Binding-site contacts:
Ligand atom C3 contacts residue PHE157 of chain 1.A at 3.5 Å (hydrophobic).
Ligand atom C5 contacts residue TRP78 of chain 1.A at 3.9 Å (hydrophobic).
Ligand atom O1 contacts residue MET105 of chain 1.A at 3.5 Å.
Ligand atom C4 contacts residue GLU73 of chain 1.A at 3.7 Å.
Ligand atom O1 contacts residue PHE116 of chain 1.A at 3.5 Å.
Ligand atom C2 contacts residue PHE116 of chain 1.A at 3.6 Å (hydrophobic).
Ligand atom N2 contacts residue PHE157 of chain 1.A at 3.6 Å.
Ligand atom C8 contacts residue TYR106 of chain 1.A at 4.0 Å (hydrophobic).
Ligand atom N4 contacts residue ASP153 of chain 1.A at 2.8 Å (salt-bridge).
Ligand atom O4 contacts residue ARG148 of chain 1.A at 3.6 Å.
Ligand atom C10 contacts residue GLU217 of chain 1.A at 3.2 Å.
Ligand atom C10 contacts residue LEU102 of chain 1.A at 3.9 Å (hydrophobic).
Ligand atom O5 contacts residue ARG148 of chain 1.A at 2.8 Å (salt-bridge).
Ligand atom C10 contacts residue TYR106 of chain 1.A at 3.8 Å (hydrophobic).
Ligand atom C3 contacts residue GLN117 of chain 1.A at 3.7 Å.
Ligand atom C12 contacts residue ARG214 of chain 1.A at 3.9 Å.
Ligand atom C11 contacts residue GLU217 of chain 1.A at 3.5 Å.
Ligand atom O1 contacts residue GLN117 of chain 1.A at 3.7 Å.
Ligand atom O4 contacts residue ILE50 of chain 1.A at 3.6 Å.
Ligand atom N3 contacts residue PHE157 of chain 1.A at 3.4 Å.
Ligand atom C4 contacts residue ASP153 of chain 1.A at 3.7 Å.
Ligand atom C9 contacts residue LEU102 of chain 1.A at 3.6 Å (hydrophobic).
Ligand atom C8 contacts residue PHE157 of chain 1.A at 3.9 Å (hydrophobic).
Ligand atom C3 contacts residue ASP153 of chain 1.A at 3.6 Å.
Ligand atom O3 contacts residue GLU217 of chain 1.A at 2.5 Å (salt-bridge).
Ligand atom C2 contacts residue PHE157 of chain 1.A at 3.3 Å (hydrophobic).
Ligand atom O3 contacts residue TYR106 of chain 1.A at 2.7 Å (h-bond).
Ligand atom N4 contacts residue PHE157 of chain 1.A at 3.7 Å.
Ligand atom O1 contacts residue PHE157 of chain 1.A at 3.5 Å.
Ligand atom N3 contacts residue PHE116 of chain 1.A at 3.4 Å.
Ligand atom N3 contacts residue GLN117 of chain 1.A at 3.0 Å (h-bond).
Ligand atom C5 contacts residue ARG148 of chain 1.A at 3.6 Å.
Ligand atom N4 contacts residue GLN117 of chain 1.A at 2.9 Å (h-bond).
Ligand atom O5 contacts residue GLU73 of chain 1.A at 2.4 Å (salt-bridge).
Ligand atom C12 contacts residue GLU73 of chain 1.A at 3.2 Å.
Ligand atom C9 contacts residue TYR106 of chain 1.A at 3.6 Å (hydrophobic).
Ligand atom C5 contacts residue GLU73 of chain 1.A at 3.8 Å.
Ligand atom C4 contacts residue TRP78 of chain 1.A at 3.9 Å (hydrophobic).
Ligand atom C12 contacts residue ARG148 of chain 1.A at 3.9 Å.
Ligand atom C2 contacts residue GLN117 of chain 1.A at 3.9 Å.

Sequence of chain 1.A:
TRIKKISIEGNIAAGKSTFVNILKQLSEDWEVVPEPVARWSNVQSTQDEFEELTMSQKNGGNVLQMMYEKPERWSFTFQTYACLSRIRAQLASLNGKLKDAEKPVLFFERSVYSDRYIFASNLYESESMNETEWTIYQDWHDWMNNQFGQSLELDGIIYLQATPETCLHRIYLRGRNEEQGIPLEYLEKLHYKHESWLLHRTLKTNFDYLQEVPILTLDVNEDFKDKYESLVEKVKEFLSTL

This protein binds this small molecule.
Small molecule (SMILES): Nc1ccn([C@@H]2C[C@@H](O)[C@H](CO)O2)c(=O)n1